A protein and the small-molecule ligand that binds it are described below.
Small molecule (SMILES): CC(=O)N[C@@H]1[C@@H](O)[C@H](O)[C@@H](CO)O[C@H]1O

Sequence of chain 1.A:
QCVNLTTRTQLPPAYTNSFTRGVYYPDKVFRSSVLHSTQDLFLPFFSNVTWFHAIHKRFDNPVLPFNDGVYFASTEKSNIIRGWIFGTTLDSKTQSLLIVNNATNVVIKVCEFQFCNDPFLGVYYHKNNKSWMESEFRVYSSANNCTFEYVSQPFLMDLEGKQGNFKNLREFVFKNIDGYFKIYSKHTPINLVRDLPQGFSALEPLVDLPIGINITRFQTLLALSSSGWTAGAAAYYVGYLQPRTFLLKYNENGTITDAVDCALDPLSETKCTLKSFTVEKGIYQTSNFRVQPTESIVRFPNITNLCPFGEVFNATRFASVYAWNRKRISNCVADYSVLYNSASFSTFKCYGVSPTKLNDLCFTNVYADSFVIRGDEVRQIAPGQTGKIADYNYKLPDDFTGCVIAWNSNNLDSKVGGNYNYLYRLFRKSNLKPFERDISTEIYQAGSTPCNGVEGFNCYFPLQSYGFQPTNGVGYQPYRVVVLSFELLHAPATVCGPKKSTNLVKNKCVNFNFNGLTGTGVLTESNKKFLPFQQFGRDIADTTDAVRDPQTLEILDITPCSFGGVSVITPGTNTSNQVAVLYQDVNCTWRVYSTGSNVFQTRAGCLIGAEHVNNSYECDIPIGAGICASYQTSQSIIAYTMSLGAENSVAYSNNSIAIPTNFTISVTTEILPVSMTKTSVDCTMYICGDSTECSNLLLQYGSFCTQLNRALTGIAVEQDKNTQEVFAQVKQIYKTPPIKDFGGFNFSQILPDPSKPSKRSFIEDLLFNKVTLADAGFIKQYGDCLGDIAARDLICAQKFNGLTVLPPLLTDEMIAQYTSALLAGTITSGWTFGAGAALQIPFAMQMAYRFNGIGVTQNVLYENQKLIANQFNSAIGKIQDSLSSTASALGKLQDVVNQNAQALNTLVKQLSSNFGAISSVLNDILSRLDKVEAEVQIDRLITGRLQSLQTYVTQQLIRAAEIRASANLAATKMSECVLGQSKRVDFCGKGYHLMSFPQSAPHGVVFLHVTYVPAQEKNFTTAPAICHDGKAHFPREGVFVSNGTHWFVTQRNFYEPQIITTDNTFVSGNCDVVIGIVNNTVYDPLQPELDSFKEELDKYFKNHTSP

Binding-site contacts:
Ligand atom O7 contacts residue ASN343 of chain 1.A at 3.5 Å (h-bond).
Ligand atom C8 contacts residue LEU368 of chain 1.A at 3.7 Å (hydrophobic).
Ligand atom O5 contacts residue ASN343 of chain 1.A at 2.6 Å (h-bond).
Ligand atom C2 contacts residue ASN343 of chain 1.A at 3.0 Å.
Ligand atom C1 contacts residue ASN343 of chain 1.A at 1.8 Å.
Ligand atom C2 contacts residue SER371 of chain 1.A at 3.8 Å.
Ligand atom C3 contacts residue ASN343 of chain 1.A at 4.2 Å.
Ligand atom C5 contacts residue ASN343 of chain 1.A at 3.9 Å.
Ligand atom O3 contacts residue SER371 of chain 1.A at 3.3 Å (h-bond).
Ligand atom C7 contacts residue SER371 of chain 1.A at 3.5 Å.
Ligand atom O3 contacts residue ASN370 of chain 1.A at 4.0 Å.
Ligand atom N2 contacts residue ASN343 of chain 1.A at 3.4 Å (h-bond).
Ligand atom C8 contacts residue SER371 of chain 1.A at 3.4 Å.
Ligand atom O7 contacts residue GLY339 of chain 1.A at 3.9 Å.
Ligand atom C3 contacts residue SER371 of chain 1.A at 3.5 Å.
Ligand atom N2 contacts residue SER371 of chain 1.A at 2.8 Å (h-bond).
Ligand atom C7 contacts residue ASN343 of chain 1.A at 3.6 Å.